Sequence of chain 1.D:
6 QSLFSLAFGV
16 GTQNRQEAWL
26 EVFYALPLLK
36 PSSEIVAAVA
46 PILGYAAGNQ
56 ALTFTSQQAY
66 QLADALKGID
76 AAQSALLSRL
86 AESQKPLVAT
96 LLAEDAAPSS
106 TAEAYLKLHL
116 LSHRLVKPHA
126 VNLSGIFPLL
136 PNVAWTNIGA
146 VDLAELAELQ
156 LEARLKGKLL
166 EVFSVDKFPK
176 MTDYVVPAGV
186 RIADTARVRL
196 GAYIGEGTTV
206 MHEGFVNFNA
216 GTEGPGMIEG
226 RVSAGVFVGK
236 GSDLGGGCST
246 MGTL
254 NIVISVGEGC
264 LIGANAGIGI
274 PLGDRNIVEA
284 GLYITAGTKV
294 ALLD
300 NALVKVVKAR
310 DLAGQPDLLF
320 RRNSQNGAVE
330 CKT

Binding-site contacts:
Ligand atom C6 contacts residue ARG194 of chain 1.E at 4.0 Å.
Ligand atom C6 contacts residue MET206 of chain 1.D at 4.3 Å (hydrophobic).
Ligand atom O contacts residue MET246 of chain 1.E at 4.4 Å.
Ligand atom C contacts residue ALA229 of chain 1.E at 3.5 Å (hydrophobic).
Ligand atom OXT contacts residue ASN212 of chain 1.E at 3.0 Å (h-bond).
Ligand atom OXT contacts residue ALA229 of chain 1.E at 2.7 Å (h-bond).
Ligand atom C4 contacts residue GLU224 of chain 1.D at 4.2 Å.
Ligand atom O71 contacts residue PHE132 of chain 1.E at 4.0 Å.
Ligand atom O71 contacts residue ARG186 of chain 1.D at 3.5 Å (salt-bridge).
Ligand atom N contacts residue SER228 of chain 1.E at 3.5 Å (h-bond).
Ligand atom O contacts residue SER228 of chain 1.E at 3.6 Å.
Ligand atom N contacts residue GLU224 of chain 1.D at 4.0 Å.
Ligand atom C contacts residue ASN212 of chain 1.E at 4.1 Å.
Ligand atom C contacts residue SER228 of chain 1.E at 3.5 Å.
Ligand atom O71 contacts residue MET206 of chain 1.D at 3.9 Å.
Ligand atom C6 contacts residue ASN212 of chain 1.E at 3.8 Å.
Ligand atom C7 contacts residue MET206 of chain 1.D at 3.4 Å (hydrophobic).
Ligand atom O72 contacts residue MET206 of chain 1.D at 2.9 Å (h-bond).
Ligand atom OXT contacts residue SER228 of chain 1.E at 3.5 Å.
Ligand atom O72 contacts residue MET222 of chain 1.D at 3.3 Å.
Ligand atom CA contacts residue GLU224 of chain 1.D at 4.5 Å.
Ligand atom C5 contacts residue ASN212 of chain 1.E at 4.0 Å.
Ligand atom O71 contacts residue MET222 of chain 1.D at 4.3 Å.
Ligand atom C7 contacts residue ARG194 of chain 1.E at 4.1 Å.
Ligand atom O71 contacts residue ARG194 of chain 1.E at 3.8 Å.
Ligand atom O contacts residue ALA229 of chain 1.E at 3.8 Å.
Ligand atom C5 contacts residue MET206 of chain 1.D at 4.1 Å (hydrophobic).
Ligand atom CB contacts residue GLU224 of chain 1.D at 4.0 Å.
Ligand atom CA contacts residue SER228 of chain 1.E at 4.3 Å.
Ligand atom C7 contacts residue MET222 of chain 1.D at 4.0 Å (hydrophobic).

The small molecule below binds the protein below.
Small molecule (SMILES): N[C@@H](CCCCC(=O)O)C(=O)O

Sequence of chain 1.E:
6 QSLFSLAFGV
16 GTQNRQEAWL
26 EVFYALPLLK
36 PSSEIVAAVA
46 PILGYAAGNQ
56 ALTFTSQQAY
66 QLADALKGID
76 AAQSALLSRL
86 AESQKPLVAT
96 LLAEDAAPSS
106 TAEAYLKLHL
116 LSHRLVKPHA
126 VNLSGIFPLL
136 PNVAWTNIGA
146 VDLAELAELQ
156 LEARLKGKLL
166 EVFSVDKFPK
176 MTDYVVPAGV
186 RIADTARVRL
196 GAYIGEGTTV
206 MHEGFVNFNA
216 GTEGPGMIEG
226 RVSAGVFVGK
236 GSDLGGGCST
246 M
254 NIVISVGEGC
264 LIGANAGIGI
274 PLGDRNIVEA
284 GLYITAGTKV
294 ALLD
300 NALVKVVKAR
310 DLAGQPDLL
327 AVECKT